Binding-site contacts:
Ligand atom C6 contacts residue U2 of chain 47.C at 4.1 Å.
Ligand atom N1 contacts residue U3 of chain 47.C at 2.7 Å (h-bond).
Ligand atom C6 contacts residue U3 of chain 47.C at 3.3 Å.
Ligand atom N1 contacts residue U2 of chain 47.C at 3.5 Å (h-bond).
Ligand atom C2 contacts residue U2 of chain 47.C at 3.2 Å.
Ligand atom N1 contacts residue U1 of chain 47.C at 2.8 Å (h-bond).
Ligand atom N6 contacts residue U3 of chain 47.C at 3.0 Å (h-bond).
Ligand atom N3 contacts residue U3 of chain 47.C at 4.2 Å.
Ligand atom C6 contacts residue U1 of chain 47.C at 3.6 Å.
Ligand atom C2 contacts residue U1 of chain 47.C at 3.5 Å.
Ligand atom N6 contacts residue U1 of chain 47.C at 2.8 Å (h-bond).
Ligand atom N3 contacts residue U2 of chain 47.C at 3.7 Å.
Ligand atom C2 contacts residue U3 of chain 47.C at 3.0 Å.
Ligand atom N6 contacts residue U2 of chain 47.C at 4.2 Å.
Ligand atom C4 contacts residue U2 of chain 47.C at 4.3 Å.

This protein binds this small molecule.
Small molecule (SMILES): Nc1ncnc2c1ncn2[C@@H]1O[C@H](CO[P](=O)(O)O[C@H]2[C@@H](O)[C@H](n3cnc4c(N)ncnc43)O[C@@H]2CO[P](=O)(O)O[C@H]2[C@@H](O)[C@H](n3cnc4c(N)ncnc43)O[C@@H]2COP(=O)(O)O)[C@@H](O)[C@H]1O